Binding-site contacts:
Ligand atom CAG contacts residue TYR258 of chain 1.A at 3.8 Å (hydrophobic).
Ligand atom C6 contacts residue ALA255 of chain 1.A at 4.2 Å (hydrophobic).
Ligand atom N3 contacts residue TYR258 of chain 1.A at 3.6 Å.
Ligand atom CAJ contacts residue ALA255 of chain 1.A at 4.2 Å (hydrophobic).
Ligand atom CAI contacts residue TYR258 of chain 1.A at 3.2 Å (hydrophobic).
Ligand atom CAD contacts residue TYR258 of chain 1.A at 4.0 Å (hydrophobic).
Ligand atom CAC contacts residue LEU195 of chain 1.A at 4.2 Å (hydrophobic).
Ligand atom CAH contacts residue ALA255 of chain 1.A at 3.9 Å (hydrophobic).
Ligand atom CAP contacts residue TYR258 of chain 1.A at 4.2 Å (hydrophobic).
Ligand atom CAB contacts residue MET194 of chain 1.A at 4.2 Å (hydrophobic).
Ligand atom CAD contacts residue ILE229 of chain 1.A at 3.7 Å (hydrophobic).
Ligand atom CAC contacts residue MET194 of chain 1.A at 3.2 Å (hydrophobic).
Ligand atom NAN contacts residue SER254 of chain 1.A at 4.3 Å.
Ligand atom CAO contacts residue TYR258 of chain 1.A at 3.6 Å (hydrophobic).
Ligand atom CAD contacts residue HIS228 of chain 1.A at 3.8 Å.
Ligand atom N1 contacts residue LEU195 of chain 1.A at 3.9 Å.
Ligand atom CAE contacts residue LEU195 of chain 1.A at 3.8 Å (hydrophobic).
Ligand atom CAH contacts residue SER254 of chain 1.A at 3.5 Å.
Ligand atom CAK contacts residue ASN196 of chain 1.A at 4.0 Å.
Ligand atom CAF contacts residue LEU232 of chain 1.A at 4.2 Å (hydrophobic).
Ligand atom CAD contacts residue LEU232 of chain 1.A at 3.8 Å (hydrophobic).
Ligand atom CAB contacts residue ILE229 of chain 1.A at 3.9 Å (hydrophobic).
Ligand atom CAB contacts residue LEU232 of chain 1.A at 4.2 Å (hydrophobic).
Ligand atom C4 contacts residue TYR258 of chain 1.A at 3.5 Å (hydrophobic).
Ligand atom CAB contacts residue HIS228 of chain 1.A at 3.2 Å.
Ligand atom CAU contacts residue ALA255 of chain 1.A at 3.8 Å (hydrophobic).
Ligand atom CAP contacts residue LEU195 of chain 1.A at 3.9 Å (hydrophobic).
Ligand atom CAH contacts residue TYR258 of chain 1.A at 4.0 Å (hydrophobic).
Ligand atom CAE contacts residue MET194 of chain 1.A at 3.6 Å (hydrophobic).
Ligand atom CAJ contacts residue SER252 of chain 1.A at 4.2 Å.
Ligand atom NAN contacts residue ALA255 of chain 1.A at 3.6 Å.
Ligand atom C2 contacts residue TYR258 of chain 1.A at 4.1 Å (hydrophobic).
Ligand atom CAG contacts residue SER254 of chain 1.A at 3.5 Å.
Ligand atom C2 contacts residue LEU195 of chain 1.A at 4.1 Å (hydrophobic).
Ligand atom NAA contacts residue TYR258 of chain 1.A at 4.0 Å.
Ligand atom CAJ contacts residue LEU195 of chain 1.A at 3.6 Å (hydrophobic).
Ligand atom C5 contacts residue TYR258 of chain 1.A at 4.0 Å (hydrophobic).
Ligand atom CAF contacts residue TYR258 of chain 1.A at 3.5 Å (hydrophobic).
Ligand atom CAK contacts residue LEU195 of chain 1.A at 3.6 Å (hydrophobic).
Ligand atom CAU contacts residue LEU195 of chain 1.A at 3.3 Å (hydrophobic).

Sequence of chain 1.A:
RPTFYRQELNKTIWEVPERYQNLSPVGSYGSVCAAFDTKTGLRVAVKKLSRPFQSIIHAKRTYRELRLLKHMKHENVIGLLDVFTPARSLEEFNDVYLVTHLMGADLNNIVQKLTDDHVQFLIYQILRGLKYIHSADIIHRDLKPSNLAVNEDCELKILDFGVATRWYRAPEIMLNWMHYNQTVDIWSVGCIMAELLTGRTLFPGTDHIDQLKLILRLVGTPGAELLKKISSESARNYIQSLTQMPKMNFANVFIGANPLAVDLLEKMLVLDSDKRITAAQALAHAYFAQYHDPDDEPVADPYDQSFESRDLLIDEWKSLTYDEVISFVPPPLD

The protein below binds the small molecule below.
Small molecule (SMILES): Nc1ccc2c(NC3CC3)nc(-c3ccccc3)nc2c1